A protein and the small-molecule ligand that binds it are described below.
Small molecule (SMILES): O=C(O)CS

Sequence of chain 2.A:
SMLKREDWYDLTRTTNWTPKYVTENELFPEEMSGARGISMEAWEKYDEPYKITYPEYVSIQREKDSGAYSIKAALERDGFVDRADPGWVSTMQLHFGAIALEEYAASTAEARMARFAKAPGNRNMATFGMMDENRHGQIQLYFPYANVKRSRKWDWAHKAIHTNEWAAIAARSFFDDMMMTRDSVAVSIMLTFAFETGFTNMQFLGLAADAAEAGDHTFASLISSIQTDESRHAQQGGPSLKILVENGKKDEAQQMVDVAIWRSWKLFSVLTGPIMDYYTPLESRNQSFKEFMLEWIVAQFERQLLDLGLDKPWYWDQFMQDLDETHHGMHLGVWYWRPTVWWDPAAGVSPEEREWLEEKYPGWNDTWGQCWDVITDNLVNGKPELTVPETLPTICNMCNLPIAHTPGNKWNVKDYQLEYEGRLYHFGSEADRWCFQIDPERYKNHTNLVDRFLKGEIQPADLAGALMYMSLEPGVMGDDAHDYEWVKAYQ

Binding-site contacts:
Ligand atom CA contacts residue GLU197 of chain 2.A at 3.8 Å.
Ligand atom CA contacts residue GLU104 of chain 2.A at 3.5 Å.
Ligand atom CA contacts residue GLU134 of chain 2.A at 3.9 Å.
Ligand atom O contacts residue GLU231 of chain 2.A at 3.9 Å.
Ligand atom C contacts residue GLU134 of chain 2.A at 3.6 Å.
Ligand atom C contacts residue FE1 of chain 2.E at 3.1 Å.
Ligand atom O contacts residue GLU104 of chain 2.A at 3.6 Å.
Ligand atom O contacts residue OH1 of chain 2.F at 4.0 Å.
Ligand atom C contacts residue OH1 of chain 2.F at 3.7 Å.
Ligand atom S2 contacts residue GLU103 of chain 2.A at 4.3 Å.
Ligand atom CA contacts residue ALA107 of chain 2.A at 3.8 Å (hydrophobic).
Ligand atom OXT contacts residue FE1 of chain 2.E at 2.0 Å.
Ligand atom CA contacts residue FE1 of chain 2.D at 4.0 Å.
Ligand atom OXT contacts residue HIS137 of chain 2.A at 4.1 Å.
Ligand atom C contacts residue GLU197 of chain 2.A at 3.4 Å.
Ligand atom O contacts residue GLU197 of chain 2.A at 3.9 Å.
Ligand atom OXT contacts residue OH1 of chain 2.F at 2.6 Å (h-bond).
Ligand atom OXT contacts residue GLU231 of chain 2.A at 3.8 Å.
Ligand atom OXT contacts residue GLU104 of chain 2.A at 2.7 Å (salt-bridge).
Ligand atom OXT contacts residue GLU197 of chain 2.A at 3.1 Å (salt-bridge).
Ligand atom C contacts residue FE1 of chain 2.D at 3.0 Å.
Ligand atom S2 contacts residue PHE176 of chain 2.A at 3.6 Å.
Ligand atom OXT contacts residue HIS234 of chain 2.A at 4.3 Å.
Ligand atom O contacts residue FE1 of chain 2.D at 3.5 Å.
Ligand atom OXT contacts residue FE1 of chain 2.D at 2.2 Å.
Ligand atom C contacts residue GLU104 of chain 2.A at 3.0 Å.
Ligand atom CA contacts residue MET180 of chain 2.A at 4.1 Å (hydrophobic).
Ligand atom S2 contacts residue GLU104 of chain 2.A at 4.1 Å.
Ligand atom O contacts residue FE1 of chain 2.E at 3.6 Å.
Ligand atom CA contacts residue FE1 of chain 2.E at 4.2 Å.
Ligand atom S2 contacts residue PHE196 of chain 2.A at 4.2 Å.
Ligand atom S2 contacts residue MET180 of chain 2.A at 3.8 Å.
Ligand atom O contacts residue THR201 of chain 2.A at 4.2 Å.
Ligand atom C contacts residue GLU231 of chain 2.A at 4.1 Å.
Ligand atom OXT contacts residue GLU134 of chain 2.A at 2.7 Å (salt-bridge).